Sequence of chain 1.A:
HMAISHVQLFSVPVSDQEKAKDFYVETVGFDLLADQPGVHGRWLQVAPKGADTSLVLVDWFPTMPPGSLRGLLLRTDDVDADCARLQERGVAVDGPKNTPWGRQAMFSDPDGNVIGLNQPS

Sequence of chain 1.B:
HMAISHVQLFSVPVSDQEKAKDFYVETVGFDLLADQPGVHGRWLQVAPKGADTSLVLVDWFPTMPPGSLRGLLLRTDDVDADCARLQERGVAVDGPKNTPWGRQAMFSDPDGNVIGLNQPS

A protein and the small-molecule ligand that binds it are described below.
Small molecule (SMILES): COc1ccc2c(c1O)C(=O)c1c3c(cc(O)c1C2=O)[C@@]12O[C@@]1([C@@H](C)O)[C@H](C#C/C=C\C#C[C@H]2O)N3

Binding-site contacts:
Ligand atom CAN contacts residue GLY86 of chain 1.A at 3.4 Å.
Ligand atom CAN contacts residue LEU24 of chain 1.B at 3.7 Å (hydrophobic).
Ligand atom OAE contacts residue VAL54 of chain 1.B at 3.1 Å (h-bond).
Ligand atom CAV contacts residue TRP116 of chain 1.A at 3.4 Å (hydrophobic).
Ligand atom CAX contacts residue TRP116 of chain 1.A at 3.4 Å (hydrophobic).
Ligand atom CBB contacts residue TRP58 of chain 1.B at 3.5 Å (hydrophobic).
Ligand atom CBE contacts residue TRP116 of chain 1.A at 3.4 Å (hydrophobic).
Ligand atom CBE contacts residue TRP58 of chain 1.B at 3.5 Å (hydrophobic).
Ligand atom CAM contacts residue SER26 of chain 1.B at 3.4 Å.
Ligand atom CAN contacts residue SER26 of chain 1.B at 3.5 Å.
Ligand atom OAD contacts residue LEU88 of chain 1.A at 3.2 Å.
Ligand atom OAG contacts residue GLY86 of chain 1.A at 3.6 Å.
Ligand atom CBD contacts residue TRP116 of chain 1.A at 3.5 Å (hydrophobic).
Ligand atom CAW contacts residue TRP116 of chain 1.A at 3.5 Å (hydrophobic).
Ligand atom CAU contacts residue TRP58 of chain 1.B at 3.5 Å (hydrophobic).
Ligand atom CBJ contacts residue GLN119 of chain 1.A at 3.3 Å.
Ligand atom CBB contacts residue TRP116 of chain 1.A at 3.5 Å (hydrophobic).
Ligand atom CBA contacts residue TRP58 of chain 1.B at 3.6 Å (hydrophobic).
Ligand atom CBC contacts residue TRP58 of chain 1.B at 3.3 Å (hydrophobic).
Ligand atom CAM contacts residue TRP58 of chain 1.B at 3.8 Å (hydrophobic).
Ligand atom CAP contacts residue TRP58 of chain 1.B at 3.5 Å (hydrophobic).
Ligand atom OAE contacts residue GLY53 of chain 1.B at 3.4 Å.
Ligand atom CBA contacts residue TRP116 of chain 1.A at 3.4 Å (hydrophobic).
Ligand atom OAC contacts residue TRP116 of chain 1.A at 3.8 Å.
Ligand atom OAH contacts residue HIS55 of chain 1.B at 2.7 Å (h-bond).
Ligand atom OAF contacts residue TRP116 of chain 1.A at 3.6 Å.
Ligand atom OAE contacts residue TRP58 of chain 1.B at 3.6 Å.
Ligand atom CAQ contacts residue TRP116 of chain 1.A at 3.7 Å (hydrophobic).
Ligand atom OAC contacts residue TRP58 of chain 1.B at 3.4 Å.
Ligand atom CAU contacts residue TRP116 of chain 1.A at 3.5 Å (hydrophobic).
Ligand atom NAR contacts residue GLN119 of chain 1.A at 3.2 Å (h-bond).
Ligand atom CAZ contacts residue TRP58 of chain 1.B at 3.5 Å (hydrophobic).
Ligand atom OAF contacts residue GLN23 of chain 1.B at 3.0 Å (h-bond).
Ligand atom OAD contacts residue TRP116 of chain 1.A at 3.3 Å (h-bond).
Ligand atom CBD contacts residue TRP58 of chain 1.B at 3.5 Å (hydrophobic).
Ligand atom CAZ contacts residue TRP116 of chain 1.A at 3.4 Å (hydrophobic).
Ligand atom CAY contacts residue TRP116 of chain 1.A at 3.7 Å (hydrophobic).
Ligand atom OAT contacts residue GLN119 of chain 1.A at 2.8 Å (h-bond).
Ligand atom CBH contacts residue GLN119 of chain 1.A at 3.3 Å.
Ligand atom CBC contacts residue TRP116 of chain 1.A at 3.4 Å (hydrophobic).